Binding-site contacts:
Ligand atom O2 contacts residue ASN130 of chain 1.A at 4.1 Å.
Ligand atom O4 contacts residue ASP88 of chain 1.A at 2.5 Å (salt-bridge).
Ligand atom O6 contacts residue HIS218 of chain 1.A at 3.2 Å.
Ligand atom O4 contacts residue LEU214 of chain 1.A at 3.3 Å (h-bond).
Ligand atom C4 contacts residue ASP88 of chain 1.A at 3.5 Å.
Ligand atom O5 contacts residue SER215 of chain 1.A at 4.1 Å.
Ligand atom C4 contacts residue LEU214 of chain 1.A at 4.3 Å (hydrophobic).
Ligand atom O6 contacts residue PHE128 of chain 1.A at 4.4 Å.
Ligand atom C3 contacts residue ASP88 of chain 1.A at 3.6 Å.
Ligand atom O3 contacts residue GLY106 of chain 1.A at 3.1 Å (h-bond).
Ligand atom C5 contacts residue PHE128 of chain 1.A at 3.7 Å (hydrophobic).
Ligand atom O4 contacts residue ALA87 of chain 1.A at 3.4 Å.
Ligand atom O5 contacts residue LEU214 of chain 1.A at 3.6 Å (h-bond).
Ligand atom C3 contacts residue LEU214 of chain 1.A at 3.8 Å (hydrophobic).
Ligand atom C5 contacts residue LEU214 of chain 1.A at 4.2 Å (hydrophobic).
Ligand atom C4 contacts residue LEU214 of chain 1.A at 4.3 Å (hydrophobic).
Ligand atom C2 contacts residue LEU214 of chain 1.A at 3.8 Å (hydrophobic).
Ligand atom C4 contacts residue ALA87 of chain 1.A at 4.0 Å (hydrophobic).
Ligand atom C6 contacts residue GLY213 of chain 1.A at 4.3 Å.
Ligand atom O3 contacts residue PHE128 of chain 1.A at 4.0 Å.
Ligand atom C3 contacts residue PHE128 of chain 1.A at 3.6 Å (hydrophobic).
Ligand atom O6 contacts residue SER215 of chain 1.A at 2.5 Å (h-bond).
Ligand atom O3 contacts residue ASN130 of chain 1.A at 3.0 Å (h-bond).
Ligand atom C3 contacts residue GLY106 of chain 1.A at 4.4 Å.
Ligand atom C6 contacts residue PHE128 of chain 1.A at 3.9 Å (hydrophobic).
Ligand atom O2 contacts residue LEU214 of chain 1.A at 3.9 Å.
Ligand atom O4 contacts residue GLY213 of chain 1.A at 3.3 Å.
Ligand atom C1 contacts residue LEU214 of chain 1.A at 3.8 Å (hydrophobic).
Ligand atom C3 contacts residue ASN130 of chain 1.A at 3.6 Å.
Ligand atom O3 contacts residue ASP88 of chain 1.A at 2.6 Å (salt-bridge).
Ligand atom O4 contacts residue LEU214 of chain 1.A at 3.2 Å.
Ligand atom C4 contacts residue PHE128 of chain 1.A at 3.6 Å (hydrophobic).
Ligand atom O3 contacts residue SER215 of chain 1.A at 3.9 Å.
Ligand atom C6 contacts residue HIS218 of chain 1.A at 3.5 Å.
Ligand atom O2 contacts residue LEU214 of chain 1.A at 4.3 Å.
Ligand atom O3 contacts residue GLY105 of chain 1.A at 3.9 Å.
Ligand atom C6 contacts residue ALA87 of chain 1.A at 3.9 Å (hydrophobic).
Ligand atom C6 contacts residue LEU214 of chain 1.A at 4.1 Å (hydrophobic).
Ligand atom C6 contacts residue SER215 of chain 1.A at 3.6 Å.
Ligand atom O2 contacts residue SER215 of chain 1.A at 4.2 Å.

This protein binds this small molecule.
Small molecule (SMILES): OC[C@H]1O[C@@H](O[C@H]2[C@H](O)[C@@H](O)[C@@H](O)O[C@@H]2CO)[C@H](O)[C@@H](O)[C@H]1O

Sequence of chain 1.A:
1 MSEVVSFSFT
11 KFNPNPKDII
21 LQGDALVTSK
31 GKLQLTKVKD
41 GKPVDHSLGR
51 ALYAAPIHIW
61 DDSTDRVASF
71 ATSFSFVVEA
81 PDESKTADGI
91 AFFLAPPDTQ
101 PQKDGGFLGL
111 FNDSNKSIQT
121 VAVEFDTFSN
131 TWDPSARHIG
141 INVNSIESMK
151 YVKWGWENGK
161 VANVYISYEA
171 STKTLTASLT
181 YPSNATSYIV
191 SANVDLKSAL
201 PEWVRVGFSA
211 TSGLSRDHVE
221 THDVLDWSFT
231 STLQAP